Binding-site contacts:
Ligand atom C2 contacts residue ALA8 of chain 1.B at 3.9 Å (hydrophobic).
Ligand atom N1 contacts residue THR44 of chain 1.B at 2.8 Å.
Ligand atom O3 contacts residue LEU101 of chain 1.B at 3.4 Å.
Ligand atom O2 contacts residue VAL40 of chain 1.B at 3.6 Å.
Ligand atom C2 contacts residue TYR133 of chain 1.B at 4.2 Å (hydrophobic).
Ligand atom O3 contacts residue GLY43 of chain 1.B at 3.8 Å.
Ligand atom O1 contacts residue ALA8 of chain 1.B at 3.4 Å.
Ligand atom O1 contacts residue LYS161 of chain 1.B at 2.6 Å (salt-bridge).
Ligand atom C2 contacts residue LEU101 of chain 1.B at 3.9 Å (hydrophobic).
Ligand atom C2 contacts residue THR44 of chain 1.B at 3.7 Å.
Ligand atom O3 contacts residue TYR133 of chain 1.B at 3.4 Å.
Ligand atom C1 contacts residue TYR133 of chain 1.B at 4.0 Å (hydrophobic).
Ligand atom C1 contacts residue THR45 of chain 1.B at 3.3 Å.
Ligand atom C2 contacts residue LYS161 of chain 1.B at 2.9 Å.
Ligand atom O1 contacts residue VAL205 of chain 1.B at 4.4 Å.
Ligand atom N1 contacts residue ASN248 of chain 1.B at 4.4 Å.
Ligand atom N1 contacts residue TYR133 of chain 1.B at 4.3 Å.
Ligand atom O2 contacts residue LYS161 of chain 1.B at 3.1 Å (salt-bridge).
Ligand atom O2 contacts residue LEU101 of chain 1.B at 3.3 Å.
Ligand atom O2 contacts residue ILE203 of chain 1.B at 3.6 Å.
Ligand atom C1 contacts residue ALA8 of chain 1.B at 3.5 Å (hydrophobic).
Ligand atom O2 contacts residue GLY43 of chain 1.B at 4.4 Å.
Ligand atom N1 contacts residue THR45 of chain 1.B at 2.6 Å (h-bond).
Ligand atom N1 contacts residue LYS161 of chain 1.B at 4.2 Å.
Ligand atom O3 contacts residue THR44 of chain 1.B at 3.3 Å (h-bond).
Ligand atom O3 contacts residue LYS161 of chain 1.B at 3.4 Å (salt-bridge).
Ligand atom N1 contacts residue GLY43 of chain 1.B at 4.1 Å.
Ligand atom N1 contacts residue ALA8 of chain 1.B at 3.9 Å.
Ligand atom C1 contacts residue LYS161 of chain 1.B at 3.0 Å.
Ligand atom O1 contacts residue THR45 of chain 1.B at 3.3 Å (h-bond).
Ligand atom O2 contacts residue ALA8 of chain 1.B at 3.5 Å.
Ligand atom C1 contacts residue THR44 of chain 1.B at 3.7 Å.
Ligand atom C2 contacts residue GLY43 of chain 1.B at 4.2 Å.
Ligand atom O1 contacts residue TYR133 of chain 1.B at 4.0 Å.

This protein binds this small molecule.
Small molecule (SMILES): NC(=O)C(=O)O

Sequence of chain 1.B:
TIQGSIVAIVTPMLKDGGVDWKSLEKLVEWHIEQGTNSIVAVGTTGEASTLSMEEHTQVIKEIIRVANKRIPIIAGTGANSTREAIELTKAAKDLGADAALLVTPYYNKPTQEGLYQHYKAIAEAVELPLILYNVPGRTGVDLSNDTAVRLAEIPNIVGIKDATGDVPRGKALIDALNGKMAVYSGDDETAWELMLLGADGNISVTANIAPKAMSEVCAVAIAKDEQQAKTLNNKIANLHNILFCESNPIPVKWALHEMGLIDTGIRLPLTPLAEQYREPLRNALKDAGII